Sequence of chain 1.A:
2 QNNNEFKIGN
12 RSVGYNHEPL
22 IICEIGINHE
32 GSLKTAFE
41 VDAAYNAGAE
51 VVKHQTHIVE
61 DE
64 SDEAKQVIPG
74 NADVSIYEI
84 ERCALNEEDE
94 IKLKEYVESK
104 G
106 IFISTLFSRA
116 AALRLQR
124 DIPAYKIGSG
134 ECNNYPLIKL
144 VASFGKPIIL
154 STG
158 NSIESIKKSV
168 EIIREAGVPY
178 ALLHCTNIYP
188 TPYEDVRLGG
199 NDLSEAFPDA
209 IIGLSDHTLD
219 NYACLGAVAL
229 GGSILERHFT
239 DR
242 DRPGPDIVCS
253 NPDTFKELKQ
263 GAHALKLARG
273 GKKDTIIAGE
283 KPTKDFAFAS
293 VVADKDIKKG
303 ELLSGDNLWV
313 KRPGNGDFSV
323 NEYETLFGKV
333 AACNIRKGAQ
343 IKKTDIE

Sequence of chain 2.A:
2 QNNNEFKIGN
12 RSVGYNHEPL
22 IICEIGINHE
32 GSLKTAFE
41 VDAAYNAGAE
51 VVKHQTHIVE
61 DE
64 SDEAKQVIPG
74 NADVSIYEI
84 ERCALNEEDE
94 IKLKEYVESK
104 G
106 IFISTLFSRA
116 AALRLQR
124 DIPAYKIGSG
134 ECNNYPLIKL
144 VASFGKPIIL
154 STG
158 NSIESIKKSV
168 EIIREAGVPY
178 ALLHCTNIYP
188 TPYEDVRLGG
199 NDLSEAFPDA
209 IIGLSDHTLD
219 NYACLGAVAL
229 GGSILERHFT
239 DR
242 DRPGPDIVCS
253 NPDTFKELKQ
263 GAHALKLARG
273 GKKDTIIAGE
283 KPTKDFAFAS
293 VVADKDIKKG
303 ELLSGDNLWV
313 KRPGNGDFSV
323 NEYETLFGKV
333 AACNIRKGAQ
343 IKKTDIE

Binding-site contacts:
Ligand atom OAV contacts residue LYS53 of chain 1.A at 3.2 Å (salt-bridge).
Ligand atom NAI contacts residue TYR186 of chain 1.A at 2.9 Å (h-bond).
Ligand atom CAT contacts residue ASP247 of chain 1.A at 3.5 Å.
Ligand atom OAL contacts residue GLU25 of chain 1.A at 3.3 Å (salt-bridge).
Ligand atom CAM contacts residue LYS53 of chain 1.A at 3.5 Å.
Ligand atom OAL contacts residue THR110 of chain 1.A at 3.2 Å (h-bond).
Ligand atom CAN contacts residue MN1 of chain 1.C at 3.5 Å.
Ligand atom OAW contacts residue TYR186 of chain 1.A at 2.7 Å (h-bond).
Ligand atom OAL contacts residue LYS53 of chain 1.A at 3.3 Å (salt-bridge).
Ligand atom OAW contacts residue HIS215 of chain 1.A at 3.5 Å (h-bond).
Ligand atom OAJ contacts residue GLN55 of chain 1.A at 3.4 Å (h-bond).
Ligand atom OAY contacts residue ASN74 of chain 1.A at 3.1 Å (h-bond).
Ligand atom OAC contacts residue MN1 of chain 1.C at 2.2 Å.
Ligand atom OAY contacts residue ASP247 of chain 1.A at 2.6 Å (salt-bridge).
Ligand atom OAX contacts residue GLN55 of chain 1.A at 3.0 Å (h-bond).
Ligand atom OAC contacts residue HIS215 of chain 1.A at 2.8 Å.
Ligand atom OAB contacts residue ARG314 of chain 2.A at 3.0 Å (salt-bridge).
Ligand atom OAA contacts residue LYS129 of chain 1.A at 2.8 Å (salt-bridge).
Ligand atom OAK contacts residue ASN74 of chain 1.A at 3.2 Å (h-bond).
Ligand atom OAW contacts residue MN1 of chain 1.C at 2.6 Å.
Ligand atom OAE contacts residue SER132 of chain 1.A at 2.8 Å (h-bond).
Ligand atom OAE contacts residue ASN184 of chain 1.A at 3.1 Å (h-bond).
Ligand atom OAA contacts residue SER154 of chain 1.A at 2.5 Å (h-bond).
Ligand atom OAH contacts residue LYS129 of chain 1.A at 3.2 Å (salt-bridge).
Ligand atom OAJ contacts residue MSE83 of chain 1.A at 3.3 Å.
Ligand atom CAM contacts residue THR110 of chain 1.A at 3.3 Å.
Ligand atom OAV contacts residue LYS129 of chain 1.A at 2.9 Å (salt-bridge).
Ligand atom OAC contacts residue ASN184 of chain 1.A at 3.6 Å.
Ligand atom OAX contacts residue ASP247 of chain 1.A at 2.6 Å (salt-bridge).
Ligand atom OAW contacts residue HIS236 of chain 1.A at 3.6 Å (h-bond).
Ligand atom PAD contacts residue MN1 of chain 1.C at 3.4 Å.
Ligand atom OAL contacts residue GLN55 of chain 1.A at 3.3 Å (h-bond).
Ligand atom PAD contacts residue SER213 of chain 1.A at 3.6 Å.
Ligand atom OAA contacts residue SER213 of chain 1.A at 2.6 Å (h-bond).
Ligand atom OAX contacts residue HIS236 of chain 1.A at 3.4 Å.
Ligand atom CAP contacts residue MN1 of chain 1.C at 3.6 Å.
Ligand atom OAB contacts residue PHE112 of chain 1.A at 3.5 Å.
Ligand atom CAQ contacts residue TYR186 of chain 1.A at 3.6 Å (hydrophobic).
Ligand atom OAV contacts residue THR110 of chain 1.A at 2.6 Å (h-bond).
Ligand atom OAL contacts residue PHE112 of chain 1.A at 3.5 Å.

This small molecule binds to this protein.
Small molecule (SMILES): CC(=O)N[C@@H]([C@@H](O)[C@H](O)[C@H](O)CO)[C@@H](O)C[C@@H](OP(=O)(O)O)C(=O)O